This small molecule binds to this protein.
Small molecule (SMILES): Nc1ncnc2c1ncn2[C@@H]1O[C@H](CO[P](=O)(O)OP(=O)(O)O)[C@H]2O[V](=O)(O)O[C@H]21

Binding-site contacts:
Ligand atom PB contacts residue LYS38 of chain 1.A at 3.5 Å.
Ligand atom N7 contacts residue VAL189 of chain 1.A at 3.5 Å.
Ligand atom PA contacts residue GLY37 of chain 1.A at 3.8 Å.
Ligand atom C5' contacts residue ALA35 of chain 1.A at 3.7 Å (hydrophobic).
Ligand atom N7 contacts residue ASN184 of chain 1.A at 3.1 Å (h-bond).
Ligand atom O3B contacts residue ALA35 of chain 1.A at 2.9 Å (h-bond).
Ligand atom C5 contacts residue ARG148 of chain 1.A at 3.7 Å.
Ligand atom O1B contacts residue GLY37 of chain 1.A at 2.9 Å (h-bond).
Ligand atom C4 contacts residue ARG148 of chain 1.A at 3.6 Å.
Ligand atom O3A contacts residue LYS38 of chain 1.A at 3.6 Å.
Ligand atom N1 contacts residue ARG148 of chain 1.A at 3.6 Å (salt-bridge).
Ligand atom C2' contacts residue THR40 of chain 1.A at 3.5 Å.
Ligand atom C6 contacts residue ARG148 of chain 1.A at 3.6 Å.
Ligand atom PB contacts residue GLY37 of chain 1.A at 3.8 Å.
Ligand atom O3A contacts residue ALA35 of chain 1.A at 3.5 Å.
Ligand atom O1B contacts residue SER36 of chain 1.A at 3.2 Å (h-bond).
Ligand atom C6 contacts residue LEU187 of chain 1.A at 3.6 Å (hydrophobic).
Ligand atom C8 contacts residue GLY37 of chain 1.A at 3.7 Å.
Ligand atom O5' contacts residue THR40 of chain 1.A at 3.3 Å (h-bond).
Ligand atom PB contacts residue ALA35 of chain 1.A at 3.6 Å.
Ligand atom O1A contacts residue SER39 of chain 1.A at 3.4 Å (h-bond).
Ligand atom N1 contacts residue LEU187 of chain 1.A at 3.7 Å.
Ligand atom O1A contacts residue THR40 of chain 1.A at 2.6 Å (h-bond).
Ligand atom O1B contacts residue LEU33 of chain 1.A at 3.5 Å (h-bond).
Ligand atom O1A contacts residue GLY37 of chain 1.A at 3.5 Å.
Ligand atom C5 contacts residue VAL189 of chain 1.A at 3.8 Å (hydrophobic).
Ligand atom O3A contacts residue GLY37 of chain 1.A at 3.2 Å (h-bond).
Ligand atom O5' contacts residue GLY37 of chain 1.A at 3.5 Å.
Ligand atom C2 contacts residue ARG148 of chain 1.A at 3.5 Å.
Ligand atom PA contacts residue THR40 of chain 1.A at 3.6 Å.
Ligand atom N6 contacts residue ASN184 of chain 1.A at 2.9 Å (h-bond).
Ligand atom O1B contacts residue ALA35 of chain 1.A at 3.5 Å (h-bond).
Ligand atom O2B contacts residue SER39 of chain 1.A at 2.9 Å (h-bond).
Ligand atom O4' contacts residue ARG148 of chain 1.A at 3.3 Å.
Ligand atom O2B contacts residue LYS38 of chain 1.A at 3.5 Å (salt-bridge).
Ligand atom O1B contacts residue LYS38 of chain 1.A at 2.7 Å (salt-bridge).
Ligand atom O3B contacts residue LYS38 of chain 1.A at 3.7 Å.
Ligand atom C8 contacts residue THR40 of chain 1.A at 3.8 Å.
Ligand atom N3 contacts residue ARG148 of chain 1.A at 3.6 Å (salt-bridge).
Ligand atom N6 contacts residue LEU187 of chain 1.A at 2.7 Å (h-bond).

Sequence of chain 1.A:
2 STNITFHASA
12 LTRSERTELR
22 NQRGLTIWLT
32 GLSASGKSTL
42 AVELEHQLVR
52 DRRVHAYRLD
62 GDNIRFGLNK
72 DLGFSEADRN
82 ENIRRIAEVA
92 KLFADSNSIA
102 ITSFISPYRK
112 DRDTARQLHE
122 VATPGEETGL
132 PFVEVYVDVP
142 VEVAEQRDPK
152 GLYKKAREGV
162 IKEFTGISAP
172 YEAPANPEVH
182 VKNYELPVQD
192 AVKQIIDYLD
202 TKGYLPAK